The protein below binds the small molecule below.
Small molecule (SMILES): CO[C@@H]1[C@H](O)[C@@H](COP(=O)(O)O[P](=O)(S)OP(=O)(O)OC[C@H]2O[C@@H](n3cnc4c(N)ncnc43)[C@H](O)[C@@H]2O)O[C@H]1n1c[n+](C)c2c(O)nc(N)nc21

Binding-site contacts:
Ligand atom C3 contacts residue TRP75 of chain 1.A at 3.8 Å (hydrophobic).
Ligand atom O16 contacts residue TRP29 of chain 1.A at 3.7 Å.
Ligand atom N7 contacts residue TRP29 of chain 1.A at 3.4 Å.
Ligand atom C1 contacts residue TRP29 of chain 1.A at 3.8 Å (hydrophobic).
Ligand atom C2 contacts residue TRP75 of chain 1.A at 4.0 Å (hydrophobic).
Ligand atom N10 contacts residue GLU76 of chain 1.A at 3.1 Å (salt-bridge).
Ligand atom C4 contacts residue TRP75 of chain 1.A at 3.8 Å (hydrophobic).
Ligand atom C5 contacts residue TRP29 of chain 1.A at 3.5 Å (hydrophobic).
Ligand atom O7 contacts residue LYS135 of chain 1.A at 3.9 Å.
Ligand atom N10 contacts residue TRP75 of chain 1.A at 3.5 Å.
Ligand atom O16 contacts residue TRP75 of chain 1.A at 2.8 Å (h-bond).
Ligand atom P2 contacts residue ARG130 of chain 1.A at 3.8 Å.
Ligand atom N9 contacts residue GLU76 of chain 1.A at 2.5 Å (salt-bridge).
Ligand atom O16 contacts residue MET74 of chain 1.A at 3.1 Å.
Ligand atom O8 contacts residue ARG130 of chain 1.A at 2.7 Å (salt-bridge).
Ligand atom N6 contacts residue TRP75 of chain 1.A at 4.1 Å.
Ligand atom N6 contacts residue TRP29 of chain 1.A at 3.5 Å (h-bond).
Ligand atom N8 contacts residue TRP75 of chain 1.A at 4.0 Å.
Ligand atom N8 contacts residue TRP29 of chain 1.A at 3.7 Å.
Ligand atom N10 contacts residue TRP29 of chain 1.A at 3.6 Å.
Ligand atom C2 contacts residue TRP29 of chain 1.A at 3.5 Å (hydrophobic).
Ligand atom C1 contacts residue TRP75 of chain 1.A at 3.9 Å (hydrophobic).
Ligand atom S1 contacts residue LYS135 of chain 1.A at 3.1 Å (salt-bridge).
Ligand atom S1 contacts residue ARG130 of chain 1.A at 3.7 Å.
Ligand atom C5 contacts residue GLU76 of chain 1.A at 3.9 Å.
Ligand atom C21 contacts residue TRP29 of chain 1.A at 3.5 Å (hydrophobic).
Ligand atom N7 contacts residue TRP75 of chain 1.A at 3.6 Å.
Ligand atom O11 contacts residue ARG130 of chain 1.A at 2.8 Å (salt-bridge).
Ligand atom C19 contacts residue TRP75 of chain 1.A at 4.1 Å (hydrophobic).
Ligand atom C4 contacts residue TRP29 of chain 1.A at 3.5 Å (hydrophobic).
Ligand atom O4 contacts residue LYS135 of chain 1.A at 3.6 Å (salt-bridge).
Ligand atom P3 contacts residue ARG130 of chain 1.A at 4.1 Å.
Ligand atom C1 contacts residue GLU76 of chain 1.A at 3.2 Å.
Ligand atom C22 contacts residue TRP29 of chain 1.A at 3.7 Å (hydrophobic).
Ligand atom C3 contacts residue TRP29 of chain 1.A at 3.5 Å (hydrophobic).
Ligand atom C5 contacts residue TRP75 of chain 1.A at 3.5 Å (hydrophobic).
Ligand atom C22 contacts residue TRP75 of chain 1.A at 3.8 Å (hydrophobic).
Ligand atom S1 contacts residue ASN128 of chain 1.A at 3.9 Å.
Ligand atom O13 contacts residue TRP29 of chain 1.A at 3.3 Å.
Ligand atom O16 contacts residue GLU76 of chain 1.A at 3.8 Å.

Sequence of chain 1.A:
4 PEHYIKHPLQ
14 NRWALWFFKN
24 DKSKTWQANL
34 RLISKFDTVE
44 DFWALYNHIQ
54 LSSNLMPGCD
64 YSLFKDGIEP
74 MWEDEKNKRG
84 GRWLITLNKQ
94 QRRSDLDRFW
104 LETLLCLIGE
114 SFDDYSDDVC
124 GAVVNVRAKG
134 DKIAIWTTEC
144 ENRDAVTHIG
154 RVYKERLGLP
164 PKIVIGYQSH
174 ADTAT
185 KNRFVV